Binding-site contacts:
Ligand atom C2 contacts residue ASN166 of chain 1.C at 2.5 Å.
Ligand atom O5 contacts residue ASN166 of chain 1.C at 2.3 Å (h-bond).
Ligand atom N2 contacts residue ASN166 of chain 1.C at 3.0 Å (h-bond).
Ligand atom O6 contacts residue THR168 of chain 1.C at 4.2 Å.
Ligand atom C2 contacts residue ASN237 of chain 1.C at 3.9 Å.
Ligand atom C7 contacts residue ASN237 of chain 1.C at 3.6 Å.
Ligand atom C1 contacts residue ASN237 of chain 1.C at 4.1 Å.
Ligand atom C3 contacts residue ASN166 of chain 1.C at 3.8 Å.
Ligand atom C8 contacts residue ALA239 of chain 1.C at 3.7 Å (hydrophobic).
Ligand atom O7 contacts residue ASN237 of chain 1.C at 4.1 Å.
Ligand atom O7 contacts residue ASN166 of chain 1.C at 3.6 Å (h-bond).
Ligand atom C8 contacts residue ASP238 of chain 1.C at 4.2 Å.
Ligand atom C3 contacts residue ASN237 of chain 1.C at 4.2 Å.
Ligand atom C5 contacts residue ASN237 of chain 1.C at 4.1 Å.
Ligand atom C5 contacts residue ASN166 of chain 1.C at 3.7 Å.
Ligand atom C8 contacts residue ASN237 of chain 1.C at 3.4 Å.
Ligand atom C4 contacts residue ASN166 of chain 1.C at 4.3 Å.
Ligand atom C7 contacts residue ALA239 of chain 1.C at 4.4 Å (hydrophobic).
Ligand atom N2 contacts residue ASN237 of chain 1.C at 2.9 Å (h-bond).
Ligand atom C7 contacts residue ASN166 of chain 1.C at 3.5 Å.
Ligand atom O5 contacts residue THR168 of chain 1.C at 4.4 Å.
Ligand atom C1 contacts residue ASN166 of chain 1.C at 1.4 Å.

Sequence of chain 1.C:
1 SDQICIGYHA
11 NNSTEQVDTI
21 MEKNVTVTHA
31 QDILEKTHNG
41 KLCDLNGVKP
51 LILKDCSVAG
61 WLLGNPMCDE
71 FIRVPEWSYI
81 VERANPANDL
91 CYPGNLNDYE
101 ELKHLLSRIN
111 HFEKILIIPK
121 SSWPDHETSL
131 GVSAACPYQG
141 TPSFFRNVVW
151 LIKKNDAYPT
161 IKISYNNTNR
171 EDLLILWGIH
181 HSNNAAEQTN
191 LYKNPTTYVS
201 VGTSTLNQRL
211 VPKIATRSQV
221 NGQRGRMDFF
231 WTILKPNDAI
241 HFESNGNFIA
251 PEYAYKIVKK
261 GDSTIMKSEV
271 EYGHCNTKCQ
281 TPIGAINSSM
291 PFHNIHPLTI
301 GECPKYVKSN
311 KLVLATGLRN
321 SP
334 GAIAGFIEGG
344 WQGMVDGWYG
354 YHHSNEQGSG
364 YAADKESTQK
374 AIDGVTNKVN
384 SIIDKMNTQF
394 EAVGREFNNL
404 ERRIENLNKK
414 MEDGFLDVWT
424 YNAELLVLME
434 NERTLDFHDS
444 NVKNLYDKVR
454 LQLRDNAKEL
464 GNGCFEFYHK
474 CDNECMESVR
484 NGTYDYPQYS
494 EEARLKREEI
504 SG

The small molecule below binds the protein below.
Small molecule (SMILES): CC(=O)N[C@H]1[C@H](O[C@H]2[C@H](O)[C@@H](NC(C)=O)CO[C@@H]2CO)O[C@H](CO)[C@@H](O)[C@@H]1O